Sequence of chain 1.A:
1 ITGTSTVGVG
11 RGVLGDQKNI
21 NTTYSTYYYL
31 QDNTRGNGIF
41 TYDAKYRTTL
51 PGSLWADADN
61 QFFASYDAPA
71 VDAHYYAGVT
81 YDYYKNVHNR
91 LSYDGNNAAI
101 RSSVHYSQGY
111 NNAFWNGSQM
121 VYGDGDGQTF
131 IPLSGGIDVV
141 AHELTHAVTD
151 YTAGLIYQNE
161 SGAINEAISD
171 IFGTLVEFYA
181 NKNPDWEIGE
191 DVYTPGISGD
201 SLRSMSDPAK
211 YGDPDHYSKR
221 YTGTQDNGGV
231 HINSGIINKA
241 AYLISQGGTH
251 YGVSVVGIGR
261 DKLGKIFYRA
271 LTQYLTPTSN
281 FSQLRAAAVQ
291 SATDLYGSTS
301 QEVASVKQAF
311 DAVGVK

Binding-site contacts:
Ligand atom CB contacts residue ASN112 of chain 1.A at 4.2 Å.
Ligand atom N contacts residue GLU143 of chain 1.A at 2.8 Å (salt-bridge).
Ligand atom O contacts residue LYS1 of chain 1.H at 2.3 Å (salt-bridge).
Ligand atom CG1 contacts residue LEU202 of chain 1.A at 3.7 Å (hydrophobic).
Ligand atom C contacts residue ARG203 of chain 1.A at 4.0 Å.
Ligand atom CG2 contacts residue VAL139 of chain 1.A at 4.3 Å (hydrophobic).
Ligand atom O contacts residue ARG203 of chain 1.A at 2.8 Å (salt-bridge).
Ligand atom CA contacts residue ASN112 of chain 1.A at 3.8 Å.
Ligand atom CG2 contacts residue LYS1 of chain 1.H at 4.4 Å.
Ligand atom O contacts residue HIS142 of chain 1.A at 4.5 Å.
Ligand atom CG2 contacts residue HIS142 of chain 1.A at 4.2 Å.
Ligand atom CG1 contacts residue LEU133 of chain 1.A at 4.2 Å (hydrophobic).
Ligand atom O contacts residue HIS231 of chain 1.A at 3.7 Å.
Ligand atom O contacts residue LEU202 of chain 1.A at 4.1 Å.
Ligand atom CA contacts residue GLU143 of chain 1.A at 3.3 Å.
Ligand atom N contacts residue ASN112 of chain 1.A at 2.8 Å (h-bond).
Ligand atom N contacts residue ALA113 of chain 1.A at 2.9 Å (h-bond).
Ligand atom CG2 contacts residue LEU202 of chain 1.A at 4.3 Å (hydrophobic).
Ligand atom CB contacts residue VAL139 of chain 1.A at 4.5 Å (hydrophobic).
Ligand atom CG1 contacts residue ASN112 of chain 1.A at 3.8 Å.
Ligand atom CA contacts residue ALA113 of chain 1.A at 4.2 Å (hydrophobic).
Ligand atom CB contacts residue GLU143 of chain 1.A at 3.4 Å.
Ligand atom C contacts residue HIS231 of chain 1.A at 4.1 Å.
Ligand atom C contacts residue ASN112 of chain 1.A at 4.0 Å.
Ligand atom C contacts residue LYS1 of chain 1.H at 1.3 Å.
Ligand atom CA contacts residue LYS1 of chain 1.H at 2.5 Å.
Ligand atom CA contacts residue HIS142 of chain 1.A at 4.1 Å.
Ligand atom CG2 contacts residue ARG203 of chain 1.A at 3.9 Å.
Ligand atom CG2 contacts residue GLU143 of chain 1.A at 4.2 Å.
Ligand atom CG1 contacts residue LYS1 of chain 1.H at 3.4 Å.
Ligand atom N contacts residue LYS1 of chain 1.H at 2.8 Å (salt-bridge).
Ligand atom CG2 contacts residue ILE188 of chain 1.A at 4.3 Å (hydrophobic).
Ligand atom CB contacts residue LYS1 of chain 1.H at 3.5 Å.

The protein below binds the small molecule below.
Small molecule (SMILES): CC(C)[C@H](N)C(=O)O